Binding-site contacts:
Ligand atom C20 contacts residue LEU188 of chain 2.A at 3.8 Å (hydrophobic).
Ligand atom O49 contacts residue ARG149 of chain 2.A at 3.4 Å (salt-bridge).
Ligand atom C9 contacts residue LEU105 of chain 2.A at 3.9 Å (hydrophobic).
Ligand atom C12 contacts residue VAL109 of chain 2.A at 3.9 Å (hydrophobic).
Ligand atom C52 contacts residue ARG149 of chain 2.A at 3.3 Å.
Ligand atom C21 contacts residue TRP161 of chain 2.A at 3.7 Å (hydrophobic).
Ligand atom C16 contacts residue HIS180 of chain 2.A at 3.6 Å.
Ligand atom C23 contacts residue ILE143 of chain 2.A at 3.6 Å (hydrophobic).
Ligand atom C20 contacts residue TRP161 of chain 2.A at 3.8 Å (hydrophobic).
Ligand atom C23 contacts residue MET147 of chain 2.A at 3.4 Å (hydrophobic).
Ligand atom O49 contacts residue SER153 of chain 2.A at 3.2 Å (h-bond).
Ligand atom O53 contacts residue SER112 of chain 2.A at 2.7 Å (h-bond).
Ligand atom O2 contacts residue TYR274 of chain 2.A at 3.6 Å.
Ligand atom C3 contacts residue SER150 of chain 2.A at 3.8 Å.
Ligand atom C24 contacts residue HIS180 of chain 2.A at 3.8 Å.
Ligand atom C15 contacts residue ILE143 of chain 2.A at 3.8 Å (hydrophobic).
Ligand atom C11 contacts residue VAL109 of chain 2.A at 3.8 Å (hydrophobic).
Ligand atom O49 contacts residue TYR22 of chain 2.A at 2.8 Å (h-bond).
Ligand atom C20 contacts residue VAL175 of chain 2.A at 3.6 Å (hydrophobic).
Ligand atom O2 contacts residue HIS180 of chain 2.A at 3.2 Å (h-bond).
Ligand atom C52 contacts residue SER112 of chain 2.A at 3.7 Å.
Ligand atom C1 contacts residue SER112 of chain 2.A at 3.3 Å.
Ligand atom O2 contacts residue HIS270 of chain 2.A at 2.8 Å (h-bond).
Ligand atom O49 contacts residue SER150 of chain 2.A at 3.0 Å.
Ligand atom C28 contacts residue LEU287 of chain 2.A at 3.6 Å (hydrophobic).
Ligand atom C10 contacts residue SER150 of chain 2.A at 3.6 Å.
Ligand atom C29 contacts residue ALA106 of chain 2.A at 3.4 Å (hydrophobic).
Ligand atom C8 contacts residue VAL175 of chain 2.A at 3.3 Å (hydrophobic).
Ligand atom C48 contacts residue SER153 of chain 2.A at 3.4 Å.
Ligand atom C8 contacts residue LEU185 of chain 2.A at 3.5 Å (hydrophobic).
Ligand atom C12 contacts residue HIS270 of chain 2.A at 3.7 Å.
Ligand atom C12 contacts residue HIS180 of chain 2.A at 3.8 Å.
Ligand atom C48 contacts residue TYR22 of chain 2.A at 3.4 Å (hydrophobic).
Ligand atom O53 contacts residue ARG149 of chain 2.A at 2.7 Å (salt-bridge).
Ligand atom O1 contacts residue LEU108 of chain 2.A at 3.7 Å.
Ligand atom C4 contacts residue SER150 of chain 2.A at 3.9 Å.
Ligand atom C5 contacts residue LEU108 of chain 2.A at 3.5 Å (hydrophobic).
Ligand atom C29 contacts residue VAL109 of chain 2.A at 3.8 Å (hydrophobic).
Ligand atom C6 contacts residue LEU108 of chain 2.A at 3.7 Å (hydrophobic).
Ligand atom C19 contacts residue VAL175 of chain 2.A at 3.6 Å (hydrophobic).

This protein binds this small molecule.
Small molecule (SMILES): CCCc1cc(C(O)(CC)CC)ccc1-c1cc(OCc2ccc(CO)c(CO)c2)ccc1C

Sequence of chain 2.A:
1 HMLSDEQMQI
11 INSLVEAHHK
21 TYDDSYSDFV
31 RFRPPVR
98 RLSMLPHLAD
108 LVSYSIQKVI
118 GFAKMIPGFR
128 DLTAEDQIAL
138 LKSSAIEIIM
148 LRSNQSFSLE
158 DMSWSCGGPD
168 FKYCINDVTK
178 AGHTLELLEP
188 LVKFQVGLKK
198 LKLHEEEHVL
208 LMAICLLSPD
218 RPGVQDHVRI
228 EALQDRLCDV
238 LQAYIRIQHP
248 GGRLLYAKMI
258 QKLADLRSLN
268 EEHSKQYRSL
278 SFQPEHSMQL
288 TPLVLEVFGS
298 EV